Sequence of chain 1.A:
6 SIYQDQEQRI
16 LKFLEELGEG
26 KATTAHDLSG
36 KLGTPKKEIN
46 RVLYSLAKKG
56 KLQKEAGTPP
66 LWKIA

Binding-site contacts:
Ligand atom O6 contacts residue DC6 of chain 1.E at 3.0 Å (h-bond).
Ligand atom C4 contacts residue DC2 of chain 1.E at 3.2 Å.
Ligand atom O6 contacts residue DC5 of chain 1.E at 2.7 Å (h-bond).
Ligand atom N2 contacts residue DG4 of chain 1.E at 3.3 Å (h-bond).
Ligand atom N4 contacts residue DG3 of chain 1.E at 2.9 Å (h-bond).
Ligand atom OP1 contacts residue LYS42 of chain 1.A at 3.1 Å (salt-bridge).
Ligand atom O5' contacts residue ASN45 of chain 1.A at 3.4 Å.
Ligand atom OP1 contacts residue TYR49 of chain 1.A at 2.4 Å (h-bond).
Ligand atom C6 contacts residue TYR49 of chain 1.A at 3.3 Å (hydrophobic).
Ligand atom N3 contacts residue DG4 of chain 1.E at 3.2 Å (h-bond).
Ligand atom OP1 contacts residue PRO64 of chain 1.A at 3.3 Å.
Ligand atom N1 contacts residue DC5 of chain 1.E at 2.8 Å (h-bond).
Ligand atom OP1 contacts residue THR63 of chain 1.A at 3.1 Å (h-bond).
Ligand atom O4' contacts residue DG4 of chain 1.E at 3.3 Å (h-bond).
Ligand atom O2 contacts residue DG3 of chain 1.E at 2.9 Å (h-bond).
Ligand atom O2 contacts residue DG4 of chain 1.E at 2.9 Å (h-bond).
Ligand atom N3 contacts residue DG3 of chain 1.E at 3.0 Å (h-bond).
Ligand atom N3 contacts residue DC2 of chain 1.E at 3.3 Å (h-bond).
Ligand atom C5 contacts residue DC2 of chain 1.E at 3.4 Å.
Ligand atom N1 contacts residue DC2 of chain 1.E at 2.7 Å (h-bond).
Ligand atom N2 contacts residue DC6 of chain 1.E at 3.0 Å (h-bond).
Ligand atom O2 contacts residue DC2 of chain 1.E at 3.4 Å (h-bond).
Ligand atom OP1 contacts residue LYS41 of chain 1.A at 3.3 Å (salt-bridge).
Ligand atom C2 contacts residue DG4 of chain 1.E at 3.4 Å.
Ligand atom N4 contacts residue DG7 of chain 1.E at 2.6 Å (h-bond).
Ligand atom O2 contacts residue DG7 of chain 1.E at 2.8 Å (h-bond).
Ligand atom O6 contacts residue DC2 of chain 1.E at 2.8 Å (h-bond).
Ligand atom OP1 contacts residue ASN45 of chain 1.A at 2.8 Å (h-bond).
Ligand atom N1 contacts residue DG4 of chain 1.E at 3.2 Å (h-bond).
Ligand atom N4 contacts residue DC2 of chain 1.E at 3.3 Å.
Ligand atom N4 contacts residue DC6 of chain 1.E at 3.3 Å.
Ligand atom OP2 contacts residue PRO64 of chain 1.A at 3.0 Å.
Ligand atom N2 contacts residue DC5 of chain 1.E at 2.8 Å (h-bond).
Ligand atom N1 contacts residue DC6 of chain 1.E at 3.1 Å (h-bond).
Ligand atom C4 contacts residue DC6 of chain 1.E at 3.4 Å.
Ligand atom OP2 contacts residue ARG46 of chain 1.A at 2.7 Å (salt-bridge).
Ligand atom C2 contacts residue DC2 of chain 1.E at 3.4 Å.
Ligand atom O3' contacts residue ARG46 of chain 1.A at 3.4 Å.
Ligand atom N3 contacts residue DG7 of chain 1.E at 2.8 Å (h-bond).
Ligand atom N2 contacts residue DC2 of chain 1.E at 2.5 Å (h-bond).

The small molecule below binds the protein below.
Small molecule (SMILES): Nc1ccn([C@H]2C[C@H](O[P](=O)(O)OC[C@H]3O[C@@H](n4cnc5c(=O)nc(N)[nH]c54)C[C@@H]3O[P](=O)(O)OC[C@H]3O[C@@H](n4cnc5c(=O)nc(N)[nH]c54)C[C@@H]3O[P](=O)(O)OC[C@H]3O[C@@H](n4ccc(N)nc4=O)C[C@@H]3O[P](=O)(O)OC[C@H]3O[C@@H](n4ccc(N)nc4=O)C[C@@H]3O[P](=O)(O)OC[C@H]3O[C@@H](n4cnc5c(=O)nc(N)[nH]c54)C[C@@H]3O)[C@@H](COP(=O)=O)O2)c(=O)n1